Sequence of chain 1.B:
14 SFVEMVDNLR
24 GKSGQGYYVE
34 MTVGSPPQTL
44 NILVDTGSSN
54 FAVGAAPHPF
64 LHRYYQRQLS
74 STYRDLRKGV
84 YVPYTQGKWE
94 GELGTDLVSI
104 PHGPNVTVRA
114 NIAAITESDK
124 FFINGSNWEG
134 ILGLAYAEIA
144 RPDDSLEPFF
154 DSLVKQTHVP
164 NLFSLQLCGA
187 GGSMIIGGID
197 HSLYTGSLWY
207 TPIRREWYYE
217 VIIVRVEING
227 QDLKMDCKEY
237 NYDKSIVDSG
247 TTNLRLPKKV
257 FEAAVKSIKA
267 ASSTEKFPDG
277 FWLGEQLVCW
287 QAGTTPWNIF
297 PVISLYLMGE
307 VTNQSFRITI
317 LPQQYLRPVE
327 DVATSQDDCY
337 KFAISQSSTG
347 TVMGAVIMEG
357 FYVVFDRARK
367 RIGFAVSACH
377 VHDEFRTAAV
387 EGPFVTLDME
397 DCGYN

This small molecule binds to this protein.
Small molecule (SMILES): CCCCNC(=O)[C@H](C)C[C@H](O)[C@H](Cc1ccccc1)NC(=O)c1cc(NCCCC)nc(OC)c1

Binding-site contacts:
Ligand atom C72 contacts residue GLY246 of chain 1.B at 3.0 Å.
Ligand atom C12 contacts residue GLY50 of chain 1.B at 3.6 Å.
Ligand atom C43 contacts residue PHE124 of chain 1.B at 3.6 Å (hydrophobic).
Ligand atom C35 contacts residue ASP48 of chain 1.B at 3.5 Å.
Ligand atom C75 contacts residue GLY29 of chain 1.B at 3.4 Å.
Ligand atom C9 contacts residue ASP244 of chain 1.B at 3.3 Å.
Ligand atom C47 contacts residue GLN89 of chain 1.B at 3.4 Å.
Ligand atom O7 contacts residue ASP244 of chain 1.B at 2.6 Å (salt-bridge).
Ligand atom C75 contacts residue GLY246 of chain 1.B at 3.6 Å.
Ligand atom C41 contacts residue LEU46 of chain 1.B at 3.7 Å (hydrophobic).
Ligand atom C18 contacts residue GLY50 of chain 1.B at 3.7 Å.
Ligand atom C35 contacts residue ILE134 of chain 1.B at 3.7 Å (hydrophobic).
Ligand atom O7 contacts residue ASP48 of chain 1.B at 2.6 Å (salt-bridge).
Ligand atom N1 contacts residue GLY246 of chain 1.B at 3.0 Å (h-bond).
Ligand atom C12 contacts residue ASP244 of chain 1.B at 3.5 Å.
Ligand atom O50 contacts residue TYR87 of chain 1.B at 3.5 Å.
Ligand atom C41 contacts residue TRP131 of chain 1.B at 3.7 Å (hydrophobic).
Ligand atom C14 contacts residue ASP244 of chain 1.B at 3.6 Å.
Ligand atom C69 contacts residue GLY27 of chain 1.B at 3.6 Å.
Ligand atom C72 contacts residue THR248 of chain 1.B at 3.6 Å.
Ligand atom N20 contacts residue GLY50 of chain 1.B at 2.9 Å (h-bond).
Ligand atom C54 contacts residue GLN89 of chain 1.B at 3.7 Å.
Ligand atom C52 contacts residue GLY246 of chain 1.B at 3.3 Å.
Ligand atom C60 contacts residue THR88 of chain 1.B at 3.6 Å.
Ligand atom C45 contacts residue GLN89 of chain 1.B at 3.3 Å.
Ligand atom C75 contacts residue SER26 of chain 1.B at 3.4 Å.
Ligand atom N55 contacts residue GLN89 of chain 1.B at 3.5 Å (h-bond).
Ligand atom O50 contacts residue GLN89 of chain 1.B at 2.9 Å (h-bond).
Ligand atom C45 contacts residue PHE124 of chain 1.B at 3.6 Å (hydrophobic).
Ligand atom C5 contacts residue ASP48 of chain 1.B at 3.7 Å.
Ligand atom C39 contacts residue GLY246 of chain 1.B at 3.7 Å.
Ligand atom C56 contacts residue GLN89 of chain 1.B at 3.7 Å.
Ligand atom O19 contacts residue TYR87 of chain 1.B at 3.3 Å.
Ligand atom C57 contacts residue GLN89 of chain 1.B at 3.5 Å.
Ligand atom C5 contacts residue ASP244 of chain 1.B at 3.5 Å.
Ligand atom O19 contacts residue THR88 of chain 1.B at 3.0 Å (h-bond).
Ligand atom C31 contacts residue PRO86 of chain 1.B at 3.6 Å (hydrophobic).
Ligand atom C14 contacts residue THR88 of chain 1.B at 3.8 Å.
Ligand atom C25 contacts residue GLY50 of chain 1.B at 3.7 Å.
Ligand atom O50 contacts residue THR88 of chain 1.B at 3.4 Å (h-bond).